Sequence of chain 1.C:
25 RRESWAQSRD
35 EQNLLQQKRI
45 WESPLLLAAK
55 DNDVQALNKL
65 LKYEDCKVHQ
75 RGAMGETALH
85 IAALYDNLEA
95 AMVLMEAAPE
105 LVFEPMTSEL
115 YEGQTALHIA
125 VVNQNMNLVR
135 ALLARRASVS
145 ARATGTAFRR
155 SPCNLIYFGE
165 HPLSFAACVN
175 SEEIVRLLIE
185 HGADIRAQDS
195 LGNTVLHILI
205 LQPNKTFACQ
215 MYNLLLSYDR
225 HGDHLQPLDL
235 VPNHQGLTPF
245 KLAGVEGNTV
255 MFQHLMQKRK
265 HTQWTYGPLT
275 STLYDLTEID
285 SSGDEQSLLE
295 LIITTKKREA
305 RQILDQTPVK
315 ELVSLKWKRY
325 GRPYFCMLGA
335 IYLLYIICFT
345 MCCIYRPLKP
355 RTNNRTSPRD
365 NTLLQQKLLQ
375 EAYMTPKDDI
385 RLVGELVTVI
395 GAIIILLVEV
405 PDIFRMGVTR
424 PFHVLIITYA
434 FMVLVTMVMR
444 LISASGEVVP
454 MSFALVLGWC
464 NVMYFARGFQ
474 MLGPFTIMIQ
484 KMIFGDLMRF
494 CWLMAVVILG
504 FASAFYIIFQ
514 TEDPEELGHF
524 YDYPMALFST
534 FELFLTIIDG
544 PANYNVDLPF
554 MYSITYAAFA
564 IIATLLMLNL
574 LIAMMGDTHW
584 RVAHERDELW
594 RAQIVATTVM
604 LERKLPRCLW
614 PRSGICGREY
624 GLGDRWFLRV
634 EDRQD

A protein and the small-molecule ligand that binds it are described below.
Small molecule (SMILES): CC(C)CCC[C@@H](C)[C@H]1CC[C@H]2[C@@H]3CC=C4C[C@@H](OC(=O)CCC(=O)O)CC[C@]4(C)[C@H]3CC[C@]12C

Binding-site contacts:
Ligand atom CAP contacts residue ILE399 of chain 1.C at 3.7 Å (hydrophobic).
Ligand atom CAC contacts residue TYR339 of chain 1.C at 3.8 Å (hydrophobic).
Ligand atom CBG contacts residue ILE399 of chain 1.C at 3.9 Å (hydrophobic).
Ligand atom CAC contacts residue TYR336 of chain 1.C at 4.0 Å (hydrophobic).
Ligand atom CAB contacts residue ILE394 of chain 1.C at 3.9 Å (hydrophobic).
Ligand atom CAA contacts residue VAL391 of chain 1.C at 3.9 Å (hydrophobic).
Ligand atom CAM contacts residue HIS426 of chain 1.C at 3.7 Å.
Ligand atom CAR contacts residue TYR467 of chain 1.C at 3.4 Å (hydrophobic).
Ligand atom OAF contacts residue THR600 of chain 1.C at 3.6 Å.
Ligand atom CAP contacts residue ILE398 of chain 1.C at 3.8 Å (hydrophobic).
Ligand atom CAL contacts residue HIS426 of chain 1.C at 3.7 Å.
Ligand atom CAV contacts residue GLU403 of chain 1.C at 3.6 Å.
Ligand atom CAK contacts residue GLU403 of chain 1.C at 3.9 Å.
Ligand atom CAY contacts residue HIS426 of chain 1.C at 3.7 Å.
Ligand atom CAJ contacts residue GLY395 of chain 1.C at 3.8 Å.
Ligand atom OAF contacts residue MET603 of chain 1.C at 3.7 Å.
Ligand atom CAX contacts residue TYR467 of chain 1.C at 3.3 Å (hydrophobic).
Ligand atom CAV contacts residue MET603 of chain 1.C at 3.8 Å (hydrophobic).
Ligand atom OAG contacts residue HIS426 of chain 1.C at 3.0 Å (h-bond).
Ligand atom CAE contacts residue LEU332 of chain 1.C at 3.7 Å (hydrophobic).
Ligand atom OAF contacts residue ALA599 of chain 1.C at 3.2 Å (h-bond).
Ligand atom CAI contacts residue GLU403 of chain 1.C at 3.0 Å.
Ligand atom CAL contacts residue TYR467 of chain 1.C at 3.5 Å (hydrophobic).
Ligand atom OAH contacts residue TYR467 of chain 1.C at 3.7 Å.
Ligand atom OAF contacts residue TYR467 of chain 1.C at 3.1 Å (h-bond).
Ligand atom OAW contacts residue MET603 of chain 1.C at 3.7 Å.
Ligand atom OAG contacts residue PHE425 of chain 1.C at 3.1 Å.
Ligand atom CAU contacts residue TYR336 of chain 1.C at 3.6 Å (hydrophobic).
Ligand atom OAW contacts residue TYR467 of chain 1.C at 3.6 Å.
Ligand atom CAB contacts residue GLY395 of chain 1.C at 4.0 Å.
Ligand atom CAQ contacts residue ILE399 of chain 1.C at 3.8 Å (hydrophobic).
Ligand atom CBE contacts residue ILE399 of chain 1.C at 4.0 Å (hydrophobic).
Ligand atom CAB contacts residue VAL391 of chain 1.C at 3.9 Å (hydrophobic).
Ligand atom CAM contacts residue TYR467 of chain 1.C at 3.6 Å (hydrophobic).
Ligand atom CAZ contacts residue GLU403 of chain 1.C at 3.7 Å.
Ligand atom CAK contacts residue VAL402 of chain 1.C at 3.5 Å (hydrophobic).
Ligand atom CAN contacts residue GLY395 of chain 1.C at 3.9 Å.
Ligand atom CAA contacts residue TYR339 of chain 1.C at 3.6 Å (hydrophobic).
Ligand atom OAH contacts residue ARG470 of chain 1.C at 3.1 Å (salt-bridge).
Ligand atom CAL contacts residue MET603 of chain 1.C at 3.9 Å (hydrophobic).